Sequence of chain 1.A:
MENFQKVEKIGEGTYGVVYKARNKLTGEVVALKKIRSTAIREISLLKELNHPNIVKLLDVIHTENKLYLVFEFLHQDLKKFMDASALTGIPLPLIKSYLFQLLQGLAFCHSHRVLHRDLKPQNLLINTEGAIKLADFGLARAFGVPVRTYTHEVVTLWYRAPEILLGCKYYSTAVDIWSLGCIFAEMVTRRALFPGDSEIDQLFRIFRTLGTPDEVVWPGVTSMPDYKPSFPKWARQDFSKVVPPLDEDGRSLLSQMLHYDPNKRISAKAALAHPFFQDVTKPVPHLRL

Binding-site contacts:
Ligand atom F24 contacts residue ALA32 of chain 1.A at 3.5 Å.
Ligand atom C15 contacts residue GLY14 of chain 1.A at 3.7 Å.
Ligand atom C01 contacts residue LEU84 of chain 1.A at 3.2 Å (hydrophobic).
Ligand atom C19 contacts residue ALA32 of chain 1.A at 3.5 Å (hydrophobic).
Ligand atom N02 contacts residue LEU84 of chain 1.A at 3.4 Å (h-bond).
Ligand atom N10 contacts residue ASP87 of chain 1.A at 2.6 Å (salt-bridge).
Ligand atom N04 contacts residue LYS90 of chain 1.A at 3.2 Å (salt-bridge).
Ligand atom N02 contacts residue ILE11 of chain 1.A at 3.8 Å.
Ligand atom C22 contacts residue LYS34 of chain 1.A at 3.0 Å.
Ligand atom C20 contacts residue GLU82 of chain 1.A at 3.2 Å.
Ligand atom C21 contacts residue LYS34 of chain 1.A at 3.8 Å.
Ligand atom C09 contacts residue ILE11 of chain 1.A at 3.5 Å (hydrophobic).
Ligand atom C18 contacts residue LEU135 of chain 1.A at 3.3 Å (hydrophobic).
Ligand atom C11 contacts residue ASP87 of chain 1.A at 3.0 Å.
Ligand atom F24 contacts residue PHE83 of chain 1.A at 3.5 Å.
Ligand atom F24 contacts residue LEU135 of chain 1.A at 3.6 Å.
Ligand atom C05 contacts residue HIS85 of chain 1.A at 3.1 Å.
Ligand atom C05 contacts residue GLN86 of chain 1.A at 3.9 Å.
Ligand atom C19 contacts residue LEU135 of chain 1.A at 3.2 Å (hydrophobic).
Ligand atom C11 contacts residue GLN132 of chain 1.A at 3.1 Å.
Ligand atom C01 contacts residue HIS85 of chain 1.A at 3.4 Å.
Ligand atom C03 contacts residue ILE11 of chain 1.A at 3.5 Å (hydrophobic).
Ligand atom F24 contacts residue LEU84 of chain 1.A at 3.1 Å.
Ligand atom C23 contacts residue LEU135 of chain 1.A at 3.7 Å (hydrophobic).
Ligand atom C14 contacts residue GLU13 of chain 1.A at 3.9 Å.
Ligand atom F24 contacts residue GLU82 of chain 1.A at 3.6 Å.
Ligand atom C06 contacts residue ILE11 of chain 1.A at 3.7 Å (hydrophobic).
Ligand atom C23 contacts residue LYS34 of chain 1.A at 3.7 Å.
Ligand atom C06 contacts residue LEU84 of chain 1.A at 3.2 Å (hydrophobic).
Ligand atom C20 contacts residue ALA32 of chain 1.A at 3.3 Å (hydrophobic).
Ligand atom N16 contacts residue VAL19 of chain 1.A at 3.8 Å.
Ligand atom N08 contacts residue LEU135 of chain 1.A at 3.6 Å.
Ligand atom C14 contacts residue GLY12 of chain 1.A at 3.8 Å.
Ligand atom C21 contacts residue PHE81 of chain 1.A at 3.8 Å (hydrophobic).
Ligand atom C20 contacts residue LEU135 of chain 1.A at 3.5 Å (hydrophobic).
Ligand atom C15 contacts residue GLU13 of chain 1.A at 3.4 Å.
Ligand atom N08 contacts residue ILE11 of chain 1.A at 3.8 Å.
Ligand atom C07 contacts residue LEU135 of chain 1.A at 3.8 Å (hydrophobic).
Ligand atom C15 contacts residue GLY12 of chain 1.A at 3.7 Å.
Ligand atom C09 contacts residue ASP87 of chain 1.A at 3.8 Å.

A protein and the small-molecule ligand that binds it are described below.
Small molecule (SMILES): Fc1ccccc1-c1cn2ccnc2c(NCc2cccnc2)n1